Sequence of chain 2.A:
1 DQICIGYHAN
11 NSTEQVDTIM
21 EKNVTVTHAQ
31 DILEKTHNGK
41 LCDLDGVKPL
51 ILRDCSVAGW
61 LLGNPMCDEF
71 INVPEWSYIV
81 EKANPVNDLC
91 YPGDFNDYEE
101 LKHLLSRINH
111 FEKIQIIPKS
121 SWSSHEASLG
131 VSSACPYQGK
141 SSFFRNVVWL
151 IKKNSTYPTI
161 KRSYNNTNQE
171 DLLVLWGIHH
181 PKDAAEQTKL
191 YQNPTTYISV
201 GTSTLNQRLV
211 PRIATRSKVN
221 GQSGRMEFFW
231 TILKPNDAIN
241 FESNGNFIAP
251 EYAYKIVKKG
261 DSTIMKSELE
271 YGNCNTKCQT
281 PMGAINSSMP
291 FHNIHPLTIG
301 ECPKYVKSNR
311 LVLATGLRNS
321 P

The small molecule below binds the protein below.
Small molecule (SMILES): CC(=O)N[C@@H]1[C@@H](O)[C@H](O)[C@@H](CO)O[C@H]1O

Binding-site contacts:
Ligand atom C7 contacts residue ASN11 of chain 2.A at 3.5 Å.
Ligand atom O7 contacts residue ASN11 of chain 2.A at 3.6 Å.
Ligand atom C4 contacts residue ASN11 of chain 2.A at 4.3 Å.
Ligand atom C3 contacts residue ASN11 of chain 2.A at 3.9 Å.
Ligand atom C1 contacts residue ASN11 of chain 2.A at 1.5 Å.
Ligand atom C5 contacts residue ASN11 of chain 2.A at 3.7 Å.
Ligand atom C2 contacts residue ASN11 of chain 2.A at 2.6 Å.
Ligand atom O5 contacts residue ASN11 of chain 2.A at 2.4 Å (h-bond).
Ligand atom N2 contacts residue ASN11 of chain 2.A at 3.0 Å (h-bond).